This protein binds this small molecule.
Small molecule (SMILES): C[C@@H](O)[C@@H](C)O

Binding-site contacts:
Ligand atom O5 contacts residue SER369 of chain 9.B at 3.6 Å (h-bond).
Ligand atom C3 contacts residue SER369 of chain 9.B at 4.1 Å.
Ligand atom C4 contacts residue ASP367 of chain 9.B at 4.0 Å.
Ligand atom C2 contacts residue GLY368 of chain 9.B at 4.2 Å.
Ligand atom O5 contacts residue GLY368 of chain 9.B at 4.3 Å.
Ligand atom C1 contacts residue ASP367 of chain 9.B at 4.0 Å.
Ligand atom C4 contacts residue SER369 of chain 9.B at 3.7 Å.
Ligand atom O5 contacts residue ARG387 of chain 9.B at 4.4 Å.
Ligand atom C2 contacts residue SER369 of chain 9.B at 3.9 Å.
Ligand atom C2 contacts residue ASP367 of chain 9.B at 3.7 Å.
Ligand atom C3 contacts residue ASP367 of chain 9.B at 3.7 Å.

Sequence of chain 9.B:
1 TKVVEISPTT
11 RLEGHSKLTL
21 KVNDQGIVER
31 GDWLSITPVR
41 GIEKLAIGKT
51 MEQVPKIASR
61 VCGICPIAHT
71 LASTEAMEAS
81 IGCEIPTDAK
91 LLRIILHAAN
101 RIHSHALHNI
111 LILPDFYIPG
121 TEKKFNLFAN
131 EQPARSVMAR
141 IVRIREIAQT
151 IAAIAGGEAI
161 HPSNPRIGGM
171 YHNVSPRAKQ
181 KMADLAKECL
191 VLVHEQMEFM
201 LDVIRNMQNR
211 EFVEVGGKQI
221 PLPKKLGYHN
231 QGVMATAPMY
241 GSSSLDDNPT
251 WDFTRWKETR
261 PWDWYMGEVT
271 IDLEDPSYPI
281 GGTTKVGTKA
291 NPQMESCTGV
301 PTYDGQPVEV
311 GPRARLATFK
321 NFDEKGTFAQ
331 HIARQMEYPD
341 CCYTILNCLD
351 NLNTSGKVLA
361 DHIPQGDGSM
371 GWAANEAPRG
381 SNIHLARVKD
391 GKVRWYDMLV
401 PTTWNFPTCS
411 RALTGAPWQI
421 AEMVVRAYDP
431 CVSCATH